Sequence of chain 1.D:
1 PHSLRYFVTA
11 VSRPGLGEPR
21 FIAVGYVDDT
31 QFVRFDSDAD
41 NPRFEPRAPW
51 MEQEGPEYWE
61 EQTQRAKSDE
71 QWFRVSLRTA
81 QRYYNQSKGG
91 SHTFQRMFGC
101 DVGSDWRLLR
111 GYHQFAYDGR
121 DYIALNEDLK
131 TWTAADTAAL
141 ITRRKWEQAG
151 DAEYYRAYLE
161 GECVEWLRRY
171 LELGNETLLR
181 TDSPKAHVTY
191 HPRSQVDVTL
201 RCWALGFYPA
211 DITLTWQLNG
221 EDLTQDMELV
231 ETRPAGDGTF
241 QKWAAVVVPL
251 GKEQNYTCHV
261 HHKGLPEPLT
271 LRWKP

Binding-site contacts:
Ligand atom CD2 contacts residue EDO1 of chain 1.N at 3.5 Å.
Ligand atom C contacts residue THR142 of chain 1.D at 3.4 Å.
Ligand atom C contacts residue LYS145 of chain 1.D at 3.0 Å.
Ligand atom N contacts residue SER76 of chain 1.D at 3.4 Å (h-bond).
Ligand atom C contacts residue TRP72 of chain 1.D at 3.3 Å (hydrophobic).
Ligand atom CG2 contacts residue SER76 of chain 1.D at 3.2 Å.
Ligand atom O contacts residue TRP72 of chain 1.D at 2.7 Å (h-bond).
Ligand atom O contacts residue ARG65 of chain 1.D at 2.5 Å (salt-bridge).
Ligand atom O contacts residue ARG96 of chain 1.D at 2.9 Å (salt-bridge).
Ligand atom O contacts residue TRP72 of chain 1.D at 3.3 Å (h-bond).
Ligand atom OG contacts residue SER68 of chain 1.D at 3.4 Å.
Ligand atom CB contacts residue GLN62 of chain 1.D at 3.4 Å.
Ligand atom CA contacts residue TYR155 of chain 1.D at 3.2 Å (hydrophobic).
Ligand atom CD1 contacts residue PHE98 of chain 1.D at 3.5 Å (hydrophobic).
Ligand atom N contacts residue GLN62 of chain 1.D at 3.4 Å (h-bond).
Ligand atom OG contacts residue ASP151 of chain 1.D at 2.7 Å (salt-bridge).
Ligand atom O contacts residue TYR154 of chain 1.D at 2.3 Å (h-bond).
Ligand atom CA contacts residue TRP72 of chain 1.D at 3.5 Å (hydrophobic).
Ligand atom N contacts residue ASP69 of chain 1.D at 3.1 Å (salt-bridge).
Ligand atom OXT contacts residue LYS145 of chain 1.D at 2.7 Å (salt-bridge).
Ligand atom OH contacts residue VAL8 of chain 1.D at 3.3 Å.
Ligand atom CB contacts residue THR79 of chain 1.D at 3.4 Å.
Ligand atom OG contacts residue ASP69 of chain 1.D at 3.5 Å (salt-bridge).
Ligand atom O contacts residue THR142 of chain 1.D at 2.5 Å (h-bond).
Ligand atom C contacts residue TYR154 of chain 1.D at 3.3 Å (hydrophobic).
Ligand atom CB contacts residue ASP151 of chain 1.D at 3.0 Å.
Ligand atom N contacts residue ASP151 of chain 1.D at 3.1 Å (salt-bridge).
Ligand atom NE2 contacts residue TYR158 of chain 1.D at 3.4 Å.
Ligand atom OE1 contacts residue TYR158 of chain 1.D at 3.4 Å.
Ligand atom N contacts residue TYR155 of chain 1.D at 3.2 Å (h-bond).
Ligand atom NE2 contacts residue TYR154 of chain 1.D at 2.6 Å (h-bond).
Ligand atom O contacts residue TRP146 of chain 1.D at 3.0 Å (h-bond).
Ligand atom O contacts residue LYS145 of chain 1.D at 3.3 Å (salt-bridge).
Ligand atom CE1 contacts residue PHE98 of chain 1.D at 3.5 Å (hydrophobic).
Ligand atom CG2 contacts residue SER76 of chain 1.D at 3.4 Å.
Ligand atom CE contacts residue TYR83 of chain 1.D at 3.4 Å (hydrophobic).
Ligand atom OH contacts residue ASP69 of chain 1.D at 2.6 Å (salt-bridge).
Ligand atom OE1 contacts residue TYR155 of chain 1.D at 3.1 Å.
Ligand atom CD contacts residue TYR158 of chain 1.D at 3.3 Å (hydrophobic).
Ligand atom OG contacts residue ARG65 of chain 1.D at 2.5 Å (salt-bridge).

A protein and the small-molecule ligand that binds it are described below.
Small molecule (SMILES): CC[C@H](C)[C@H](NC(=O)[C@H](CO)NC(=O)[C@H](CC(C)C)NC(=O)CNC(=O)[C@H](CO)NC(=O)[C@H](CCC(N)=O)NC(=O)[C@@H](N)Cc1ccc(O)cc1)C(=O)N[C@H](C(=O)N[C@@H](CCSC)C(=O)O)C(C)C